Binding-site contacts:
Ligand atom C8 contacts residue SER103 of chain 1.C at 3.4 Å.
Ligand atom O2 contacts residue DG4 of chain 1.H at 2.9 Å (h-bond).
Ligand atom N3 contacts residue DG1 of chain 1.H at 2.9 Å (h-bond).
Ligand atom N2 contacts residue DC3 of chain 1.H at 2.7 Å (h-bond).
Ligand atom O6 contacts residue DC6 of chain 1.H at 2.9 Å (h-bond).
Ligand atom N1 contacts residue DC3 of chain 1.H at 3.0 Å (h-bond).
Ligand atom C2 contacts residue DC3 of chain 1.H at 3.6 Å.
Ligand atom N7 contacts residue SER103 of chain 1.C at 2.6 Å (h-bond).
Ligand atom N1 contacts residue DC6 of chain 1.H at 3.0 Å (h-bond).
Ligand atom N1 contacts residue DC8 of chain 1.H at 2.7 Å (h-bond).
Ligand atom N1 contacts residue DC7 of chain 1.H at 2.7 Å (h-bond).
Ligand atom C2 contacts residue DG4 of chain 1.H at 3.5 Å.
Ligand atom N3 contacts residue DG2 of chain 1.H at 3.0 Å (h-bond).
Ligand atom N3 contacts residue DG4 of chain 1.H at 3.0 Å (h-bond).
Ligand atom O6 contacts residue DC8 of chain 1.H at 2.7 Å (h-bond).
Ligand atom N4 contacts residue DG1 of chain 1.H at 3.0 Å (h-bond).
Ligand atom C2 contacts residue GS5 of chain 1.H at 3.4 Å.
Ligand atom N2 contacts residue DC8 of chain 1.H at 2.5 Å (h-bond).
Ligand atom N2 contacts residue DC6 of chain 1.H at 3.0 Å (h-bond).
Ligand atom N4 contacts residue DG2 of chain 1.H at 3.3 Å (h-bond).
Ligand atom O6 contacts residue DC3 of chain 1.H at 3.2 Å (h-bond).
Ligand atom O6 contacts residue DG2 of chain 1.H at 3.2 Å (h-bond).
Ligand atom C6 contacts residue DC8 of chain 1.H at 3.5 Å.
Ligand atom C2 contacts residue DG1 of chain 1.H at 3.6 Å.
Ligand atom O2 contacts residue DG1 of chain 1.H at 2.7 Å (h-bond).
Ligand atom N4 contacts residue SO41 of chain 1.Y at 3.0 Å (h-bond).
Ligand atom O2 contacts residue DG2 of chain 1.H at 2.7 Å (h-bond).
Ligand atom O6 contacts residue DC7 of chain 1.H at 2.7 Å (h-bond).
Ligand atom C6 contacts residue DC7 of chain 1.H at 3.5 Å.
Ligand atom N2 contacts residue DC7 of chain 1.H at 2.5 Å (h-bond).
Ligand atom C2 contacts residue DC8 of chain 1.H at 3.5 Å.
Ligand atom C2 contacts residue DC7 of chain 1.H at 3.4 Å.
Ligand atom N2 contacts residue DG4 of chain 1.H at 3.5 Å (h-bond).
Ligand atom N4 contacts residue GS5 of chain 1.H at 2.9 Å (h-bond).
Ligand atom N3 contacts residue DG4 of chain 1.H at 3.5 Å (h-bond).
Ligand atom O2 contacts residue GS5 of chain 1.H at 2.6 Å (h-bond).
Ligand atom N4 contacts residue DG4 of chain 1.H at 2.9 Å (h-bond).
Ligand atom C2 contacts residue DG2 of chain 1.H at 3.5 Å.
Ligand atom N3 contacts residue GS5 of chain 1.H at 2.8 Å (h-bond).
Ligand atom N1 contacts residue DG4 of chain 1.H at 3.5 Å (h-bond).

A protein and the small-molecule ligand that binds it are described below.
Small molecule (SMILES): Nc1ccn([C@H]2C[C@H](O[P](=O)(O)OC[C@H]3O[C@@H](n4cnc5c(=O)nc(N)[nH]c54)C[C@@H]3O[P](=O)(O)OC[C@H]3O[C@@H](n4ccc(N)nc4=O)C[C@@H]3O[P](=O)(O)OC[C@H]3O[C@@H](n4ccc(N)nc4=O)C[C@@H]3O)[C@@H](CO[P](=O)(O)O[C@H]3C[C@H](n4ccc(N)nc4=O)O[C@@H]3CO[P](=O)(O)O[C@H]3C[C@H](n4cnc5c(=O)nc(N)[nH]c54)O[C@@H]3CO[P](=O)(O)O[C@H]3C[C@H](n4cnc5c(=O)nc(N)[nH]c54)O[C@@H]3CO[P](=O)(O)O[C@H]3C[C@H](n4cnc5c(=O)nc(N)[nH]c54)O[C@@H]3CO)O2)c(=O)n1

Sequence of chain 1.C:
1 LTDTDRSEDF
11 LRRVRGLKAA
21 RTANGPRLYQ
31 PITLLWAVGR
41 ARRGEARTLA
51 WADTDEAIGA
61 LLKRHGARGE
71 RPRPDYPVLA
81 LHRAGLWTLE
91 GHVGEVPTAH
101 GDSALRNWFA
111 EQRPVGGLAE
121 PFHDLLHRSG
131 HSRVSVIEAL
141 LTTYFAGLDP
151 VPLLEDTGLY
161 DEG